Binding-site contacts:
Ligand atom C16 contacts residue THR314 of chain 1.C at 3.6 Å.
Ligand atom C10 contacts residue GLU147 of chain 1.C at 3.5 Å.
Ligand atom N1 contacts residue ALA282 of chain 1.C at 3.0 Å (h-bond).
Ligand atom O2 contacts residue GLU340 of chain 1.C at 3.7 Å.
Ligand atom C9 contacts residue GLU147 of chain 1.C at 3.2 Å.
Ligand atom C2 contacts residue ZN1 of chain 1.N at 3.5 Å.
Ligand atom C5 contacts residue ALA282 of chain 1.C at 3.8 Å (hydrophobic).
Ligand atom C1 contacts residue ALA282 of chain 1.C at 3.4 Å (hydrophobic).
Ligand atom O2 contacts residue GLU318 of chain 1.C at 3.0 Å (salt-bridge).
Ligand atom C3 contacts residue ALA282 of chain 1.C at 3.5 Å (hydrophobic).
Ligand atom O2 contacts residue HIS321 of chain 1.C at 3.9 Å.
Ligand atom C1 contacts residue GLU147 of chain 1.C at 3.8 Å.
Ligand atom C5 contacts residue GLY281 of chain 1.C at 3.7 Å.
Ligand atom C16 contacts residue GLU347 of chain 1.C at 3.5 Å.
Ligand atom C1 contacts residue MET283 of chain 1.C at 3.9 Å (hydrophobic).
Ligand atom O1 contacts residue GLY281 of chain 1.C at 2.7 Å (h-bond).
Ligand atom C4 contacts residue GLU318 of chain 1.C at 3.9 Å.
Ligand atom C2 contacts residue GLU318 of chain 1.C at 3.2 Å.
Ligand atom C8 contacts residue MET283 of chain 1.C at 3.4 Å (hydrophobic).
Ligand atom O2 contacts residue GLU284 of chain 1.C at 2.9 Å (salt-bridge).
Ligand atom O3 contacts residue HIS317 of chain 1.C at 3.2 Å (h-bond).
Ligand atom C2 contacts residue ALA282 of chain 1.C at 2.9 Å (hydrophobic).
Ligand atom C6 contacts residue ALA282 of chain 1.C at 3.2 Å (hydrophobic).
Ligand atom C13 contacts residue GLU318 of chain 1.C at 3.3 Å.
Ligand atom O1 contacts residue SER280 of chain 1.C at 3.6 Å.
Ligand atom C2 contacts residue GLU284 of chain 1.C at 3.6 Å.
Ligand atom C1 contacts residue GLU284 of chain 1.C at 3.7 Å.
Ligand atom N1 contacts residue GLU318 of chain 1.C at 3.1 Å (salt-bridge).
Ligand atom O3 contacts residue GLU340 of chain 1.C at 3.0 Å (salt-bridge).
Ligand atom O3 contacts residue GLU318 of chain 1.C at 3.6 Å.
Ligand atom N2 contacts residue GLU284 of chain 1.C at 2.6 Å (salt-bridge).
Ligand atom N2 contacts residue ALA282 of chain 1.C at 3.8 Å.
Ligand atom O3 contacts residue ZN1 of chain 1.N at 2.9 Å.
Ligand atom N2 contacts residue MET283 of chain 1.C at 2.8 Å.
Ligand atom C7 contacts residue MET283 of chain 1.C at 3.9 Å (hydrophobic).
Ligand atom O2 contacts residue ZN1 of chain 1.N at 2.4 Å.
Ligand atom O1 contacts residue ALA282 of chain 1.C at 2.6 Å (h-bond).
Ligand atom C3 contacts residue ZN1 of chain 1.N at 3.5 Å.
Ligand atom C3 contacts residue GLU318 of chain 1.C at 3.0 Å.
Ligand atom N2 contacts residue GLU147 of chain 1.C at 2.5 Å (salt-bridge).

Sequence of chain 1.C:
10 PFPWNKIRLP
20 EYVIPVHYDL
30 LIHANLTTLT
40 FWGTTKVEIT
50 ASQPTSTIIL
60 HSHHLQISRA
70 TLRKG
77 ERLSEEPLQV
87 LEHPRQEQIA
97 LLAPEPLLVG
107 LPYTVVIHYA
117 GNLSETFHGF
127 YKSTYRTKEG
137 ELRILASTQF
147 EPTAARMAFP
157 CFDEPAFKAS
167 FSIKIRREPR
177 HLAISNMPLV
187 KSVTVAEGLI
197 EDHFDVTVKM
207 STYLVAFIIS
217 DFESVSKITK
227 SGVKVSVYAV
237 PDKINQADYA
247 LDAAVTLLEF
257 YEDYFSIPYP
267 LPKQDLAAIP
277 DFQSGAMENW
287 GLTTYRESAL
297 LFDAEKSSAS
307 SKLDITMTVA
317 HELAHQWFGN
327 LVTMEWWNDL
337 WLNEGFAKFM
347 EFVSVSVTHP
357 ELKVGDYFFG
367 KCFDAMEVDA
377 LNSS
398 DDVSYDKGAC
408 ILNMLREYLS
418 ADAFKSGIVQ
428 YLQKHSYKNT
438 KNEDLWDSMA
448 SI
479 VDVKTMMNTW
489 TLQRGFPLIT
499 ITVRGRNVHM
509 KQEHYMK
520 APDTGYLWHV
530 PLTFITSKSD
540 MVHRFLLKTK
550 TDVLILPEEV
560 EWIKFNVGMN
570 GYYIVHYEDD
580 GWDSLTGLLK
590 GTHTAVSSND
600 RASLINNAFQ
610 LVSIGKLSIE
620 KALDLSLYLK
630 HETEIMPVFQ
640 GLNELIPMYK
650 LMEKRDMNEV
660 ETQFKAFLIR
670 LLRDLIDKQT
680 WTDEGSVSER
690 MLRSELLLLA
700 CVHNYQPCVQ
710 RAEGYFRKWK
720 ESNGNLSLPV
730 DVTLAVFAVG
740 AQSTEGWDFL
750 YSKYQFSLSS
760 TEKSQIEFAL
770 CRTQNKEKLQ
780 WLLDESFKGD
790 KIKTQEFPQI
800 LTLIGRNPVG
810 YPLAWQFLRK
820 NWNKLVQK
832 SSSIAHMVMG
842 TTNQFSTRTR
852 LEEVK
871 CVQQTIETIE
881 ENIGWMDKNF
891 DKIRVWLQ

A protein and the small-molecule ligand that binds it are described below.
Small molecule (SMILES): CC(C)C[C@H](NC(=O)[C@@H](O)[C@H](N)Cc1ccccc1)C(=O)O